Binding-site contacts:
Ligand atom O2B contacts residue GLY141 of chain 1.E at 3.5 Å.
Ligand atom C3A contacts residue MG1 of chain 1.V at 3.4 Å.
Ligand atom C6 contacts residue TYR222 of chain 1.E at 3.1 Å (hydrophobic).
Ligand atom N9 contacts residue TYR222 of chain 1.E at 3.6 Å (h-bond).
Ligand atom O1B contacts residue MG1 of chain 1.V at 3.1 Å.
Ligand atom O3B contacts residue GLY141 of chain 1.E at 3.6 Å.
Ligand atom O3B contacts residue THR143 of chain 1.E at 3.0 Å (h-bond).
Ligand atom O3' contacts residue ASP177 of chain 1.E at 3.6 Å.
Ligand atom O3G contacts residue GLY142 of chain 1.E at 3.6 Å.
Ligand atom C2 contacts residue TYR222 of chain 1.E at 3.6 Å (hydrophobic).
Ligand atom N2 contacts residue ASN226 of chain 1.E at 3.5 Å (h-bond).
Ligand atom O1A contacts residue GLN11 of chain 1.E at 3.5 Å.
Ligand atom N3 contacts residue TYR222 of chain 1.E at 3.7 Å.
Ligand atom N2 contacts residue VAL169 of chain 1.E at 3.7 Å.
Ligand atom N2 contacts residue ASN204 of chain 1.E at 3.2 Å (h-bond).
Ligand atom O3' contacts residue GLU181 of chain 1.E at 3.4 Å (salt-bridge).
Ligand atom O2A contacts residue CYS12 of chain 1.E at 3.3 Å (h-bond).
Ligand atom O6 contacts residue TYR222 of chain 1.E at 3.1 Å.
Ligand atom O1B contacts residue GLN11 of chain 1.E at 3.4 Å (h-bond).
Ligand atom C5 contacts residue TYR222 of chain 1.E at 3.3 Å (hydrophobic).
Ligand atom N1 contacts residue TYR222 of chain 1.E at 3.2 Å.
Ligand atom O2G contacts residue MG1 of chain 1.V at 2.6 Å.
Ligand atom C8 contacts residue TYR222 of chain 1.E at 3.7 Å (hydrophobic).
Ligand atom O5' contacts residue SER138 of chain 1.E at 3.2 Å (h-bond).
Ligand atom O3G contacts residue ALA97 of chain 1.E at 3.3 Å.
Ligand atom O3B contacts residue GLY142 of chain 1.E at 3.0 Å (h-bond).
Ligand atom N7 contacts residue TYR222 of chain 1.E at 3.6 Å.
Ligand atom O1B contacts residue GLY10 of chain 1.E at 3.6 Å.
Ligand atom C2 contacts residue ASN204 of chain 1.E at 3.7 Å.
Ligand atom O1G contacts residue ASN99 of chain 1.E at 2.6 Å (h-bond).
Ligand atom O3G contacts residue ASN99 of chain 1.E at 3.1 Å (h-bond).
Ligand atom O2B contacts residue GLY144 of chain 1.E at 3.2 Å (h-bond).
Ligand atom N1 contacts residue ASN226 of chain 1.E at 3.0 Å (h-bond).
Ligand atom N3 contacts residue ASN204 of chain 1.E at 3.4 Å (h-bond).
Ligand atom C4 contacts residue TYR222 of chain 1.E at 3.6 Å (hydrophobic).
Ligand atom O4' contacts residue SER138 of chain 1.E at 3.1 Å (h-bond).
Ligand atom O6 contacts residue ASN226 of chain 1.E at 3.3 Å (h-bond).
Ligand atom O6 contacts residue GLN15 of chain 1.E at 3.1 Å (h-bond).
Ligand atom O2A contacts residue GLN11 of chain 1.E at 2.8 Å (h-bond).
Ligand atom O3G contacts residue GLY98 of chain 1.E at 3.0 Å (h-bond).

This protein binds this small molecule.
Small molecule (SMILES): Nc1nc2c(ncn2[C@@H]2O[C@H](CO[P](=O)(O)C[P](=O)(O)OP(=O)(O)O)[C@@H](O)[C@H]2O)c(=O)[nH]1

Sequence of chain 1.E:
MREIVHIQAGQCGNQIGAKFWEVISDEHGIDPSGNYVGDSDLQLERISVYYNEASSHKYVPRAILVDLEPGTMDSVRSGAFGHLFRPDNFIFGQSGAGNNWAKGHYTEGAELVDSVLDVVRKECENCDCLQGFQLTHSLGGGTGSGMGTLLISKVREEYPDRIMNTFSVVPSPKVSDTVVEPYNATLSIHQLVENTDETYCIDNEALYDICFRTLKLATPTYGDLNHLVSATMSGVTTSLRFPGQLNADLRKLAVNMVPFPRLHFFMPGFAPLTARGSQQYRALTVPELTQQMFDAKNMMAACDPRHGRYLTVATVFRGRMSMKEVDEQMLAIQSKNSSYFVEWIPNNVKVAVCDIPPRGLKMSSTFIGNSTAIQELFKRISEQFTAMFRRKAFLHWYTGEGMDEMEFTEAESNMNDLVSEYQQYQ